Binding-site contacts:
Ligand atom C6 contacts residue LYS103 of chain 1.A at 4.0 Å.
Ligand atom C6 contacts residue GLY101 of chain 1.A at 3.9 Å.
Ligand atom O5 contacts residue ASN166 of chain 1.A at 2.3 Å (h-bond).
Ligand atom O7 contacts residue THR168 of chain 1.A at 3.6 Å.
Ligand atom C1 contacts residue ASN166 of chain 1.A at 1.4 Å.
Ligand atom C8 contacts residue ASN166 of chain 1.A at 3.2 Å.
Ligand atom C4 contacts residue ASN166 of chain 1.A at 4.2 Å.
Ligand atom O7 contacts residue ASN166 of chain 1.A at 3.8 Å.
Ligand atom C5 contacts residue LYS103 of chain 1.A at 3.9 Å.
Ligand atom C8 contacts residue THR167 of chain 1.A at 3.8 Å.
Ligand atom N2 contacts residue ASN166 of chain 1.A at 3.1 Å (h-bond).
Ligand atom C2 contacts residue ASN166 of chain 1.A at 2.5 Å.
Ligand atom O7 contacts residue ARG53 of chain 1.D at 4.5 Å.
Ligand atom O7 contacts residue THR167 of chain 1.A at 3.5 Å.
Ligand atom C3 contacts residue ASN166 of chain 1.A at 3.8 Å.
Ligand atom C8 contacts residue GLY101 of chain 1.A at 4.0 Å.
Ligand atom C6 contacts residue GLY102 of chain 1.A at 4.0 Å.
Ligand atom C8 contacts residue ARG53 of chain 1.D at 4.3 Å.
Ligand atom C1 contacts residue LYS103 of chain 1.A at 4.1 Å.
Ligand atom C7 contacts residue THR167 of chain 1.A at 3.9 Å.
Ligand atom O5 contacts residue LYS103 of chain 1.A at 3.9 Å.
Ligand atom C7 contacts residue ASN166 of chain 1.A at 3.4 Å.
Ligand atom C5 contacts residue ASN166 of chain 1.A at 3.6 Å.

Sequence of chain 1.D:
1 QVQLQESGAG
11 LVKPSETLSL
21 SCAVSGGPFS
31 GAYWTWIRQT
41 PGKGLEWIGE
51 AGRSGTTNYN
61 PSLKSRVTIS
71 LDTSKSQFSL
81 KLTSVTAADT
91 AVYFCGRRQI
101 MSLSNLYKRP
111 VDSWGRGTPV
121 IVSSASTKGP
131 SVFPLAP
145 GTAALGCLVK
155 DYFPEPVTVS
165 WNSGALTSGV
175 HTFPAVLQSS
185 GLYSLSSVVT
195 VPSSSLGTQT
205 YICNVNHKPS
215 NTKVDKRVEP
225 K

Sequence of chain 1.A:
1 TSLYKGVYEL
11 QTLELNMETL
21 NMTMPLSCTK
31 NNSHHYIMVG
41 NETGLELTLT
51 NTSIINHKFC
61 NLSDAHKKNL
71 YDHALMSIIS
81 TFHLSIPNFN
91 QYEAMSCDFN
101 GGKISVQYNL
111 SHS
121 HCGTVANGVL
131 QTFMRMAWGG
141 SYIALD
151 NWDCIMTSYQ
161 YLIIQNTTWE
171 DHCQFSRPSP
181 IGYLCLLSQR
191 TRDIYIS

A protein and the small-molecule ligand that binds it are described below.
Small molecule (SMILES): CC(=O)N[C@H]1[C@H](O[C@H]2[C@H](O)[C@@H](NC(C)=O)CO[C@@H]2CO)O[C@H](CO)[C@@H](O)[C@@H]1O